The small molecule below binds the protein below.
Small molecule (SMILES): COC[C@@H](C)N

Binding-site contacts:
Ligand atom O02 contacts residue ARG331 of chain 1.B at 3.4 Å (salt-bridge).
Ligand atom C08 contacts residue ARG331 of chain 1.B at 3.1 Å.
Ligand atom C15 contacts residue ARG335 of chain 1.B at 3.6 Å.
Ligand atom C15 contacts residue VAL332 of chain 1.B at 3.6 Å (hydrophobic).
Ligand atom C08 contacts residue VAL332 of chain 1.B at 4.4 Å (hydrophobic).
Ligand atom C15 contacts residue ARG331 of chain 1.B at 4.3 Å.
Ligand atom C07 contacts residue ARG331 of chain 1.B at 4.2 Å.
Ligand atom N04 contacts residue ARG331 of chain 1.B at 3.4 Å (salt-bridge).
Ligand atom N04 contacts residue ARG335 of chain 1.B at 3.5 Å.
Ligand atom O02 contacts residue VAL332 of chain 1.B at 4.5 Å.
Ligand atom O02 contacts residue LYS328 of chain 1.B at 3.9 Å.
Ligand atom C07 contacts residue LYS328 of chain 1.B at 3.7 Å.
Ligand atom C08 contacts residue ARG335 of chain 1.B at 4.2 Å.
Ligand atom C09 contacts residue ARG331 of chain 1.B at 3.4 Å.

Sequence of chain 1.B:
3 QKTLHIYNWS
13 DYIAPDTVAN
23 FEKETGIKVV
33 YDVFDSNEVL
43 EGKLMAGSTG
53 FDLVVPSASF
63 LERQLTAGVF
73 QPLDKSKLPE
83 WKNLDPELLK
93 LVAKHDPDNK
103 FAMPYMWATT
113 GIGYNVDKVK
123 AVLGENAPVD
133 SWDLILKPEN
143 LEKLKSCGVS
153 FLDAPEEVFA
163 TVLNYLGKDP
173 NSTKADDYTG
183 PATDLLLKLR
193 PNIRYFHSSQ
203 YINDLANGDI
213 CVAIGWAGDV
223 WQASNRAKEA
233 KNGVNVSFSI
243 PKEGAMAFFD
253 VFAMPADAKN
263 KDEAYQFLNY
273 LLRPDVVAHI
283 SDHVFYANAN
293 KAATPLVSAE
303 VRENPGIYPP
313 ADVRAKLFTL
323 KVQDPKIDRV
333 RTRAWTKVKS